A protein and the small-molecule ligand that binds it are described below.
Small molecule (SMILES): CNc1nc(Cl)nc2[nH]cnc12

Sequence of chain 1.A:
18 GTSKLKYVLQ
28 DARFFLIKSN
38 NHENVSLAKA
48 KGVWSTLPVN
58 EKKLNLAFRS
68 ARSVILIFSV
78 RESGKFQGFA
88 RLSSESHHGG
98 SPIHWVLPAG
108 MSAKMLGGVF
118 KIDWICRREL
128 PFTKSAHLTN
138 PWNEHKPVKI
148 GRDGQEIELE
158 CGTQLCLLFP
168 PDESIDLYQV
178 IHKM

Binding-site contacts:
Ligand atom C11 contacts residue SER52 of chain 1.A at 3.4 Å.
Ligand atom C02 contacts residue ASN37 of chain 1.A at 3.5 Å.
Ligand atom C08 contacts residue TRP51 of chain 1.A at 4.0 Å (hydrophobic).
Ligand atom N05 contacts residue ASP150 of chain 1.A at 4.1 Å.
Ligand atom C04 contacts residue ASN37 of chain 1.A at 3.9 Å.
Ligand atom C02 contacts residue ASN41 of chain 1.A at 3.5 Å.
Ligand atom C09 contacts residue ASN41 of chain 1.A at 4.1 Å.
Ligand atom N03 contacts residue MET108 of chain 1.A at 4.0 Å.
Ligand atom C04 contacts residue SER36 of chain 1.A at 4.0 Å.
Ligand atom N10 contacts residue TRP51 of chain 1.A at 3.4 Å.
Ligand atom N07 contacts residue SER52 of chain 1.A at 3.8 Å.
Ligand atom CL1 contacts residue ASN41 of chain 1.A at 3.1 Å.
Ligand atom C04 contacts residue MET108 of chain 1.A at 3.8 Å (hydrophobic).
Ligand atom N07 contacts residue THR53 of chain 1.A at 4.0 Å.
Ligand atom CL1 contacts residue ASN37 of chain 1.A at 3.4 Å.
Ligand atom CL1 contacts residue ASN38 of chain 1.A at 3.0 Å.
Ligand atom N07 contacts residue ASP150 of chain 1.A at 3.9 Å.
Ligand atom C06 contacts residue LYS35 of chain 1.A at 3.9 Å.
Ligand atom CL1 contacts residue PRO105 of chain 1.A at 3.7 Å.
Ligand atom N10 contacts residue LEU113 of chain 1.A at 3.8 Å.
Ligand atom C09 contacts residue SER52 of chain 1.A at 3.9 Å.
Ligand atom N05 contacts residue LYS35 of chain 1.A at 3.3 Å (salt-bridge).
Ligand atom N12 contacts residue TRP51 of chain 1.A at 4.1 Å.
Ligand atom N05 contacts residue ASN37 of chain 1.A at 3.9 Å.
Ligand atom N03 contacts residue SER36 of chain 1.A at 3.8 Å.
Ligand atom C11 contacts residue LEU113 of chain 1.A at 4.1 Å (hydrophobic).
Ligand atom C04 contacts residue LYS35 of chain 1.A at 3.8 Å.
Ligand atom N10 contacts residue SER52 of chain 1.A at 2.7 Å (h-bond).
Ligand atom CL1 contacts residue VAL103 of chain 1.A at 3.9 Å.
Ligand atom C02 contacts residue SER36 of chain 1.A at 3.6 Å.
Ligand atom N05 contacts residue MET108 of chain 1.A at 3.8 Å.
Ligand atom CL1 contacts residue SER36 of chain 1.A at 3.6 Å.
Ligand atom N12 contacts residue ASN41 of chain 1.A at 3.0 Å (h-bond).
Ligand atom C06 contacts residue ASP150 of chain 1.A at 3.1 Å.
Ligand atom C11 contacts residue TRP51 of chain 1.A at 3.6 Å (hydrophobic).
Ligand atom N12 contacts residue SER36 of chain 1.A at 3.9 Å.
Ligand atom N03 contacts residue ASN37 of chain 1.A at 3.1 Å (h-bond).
Ligand atom C11 contacts residue TRP102 of chain 1.A at 3.4 Å (hydrophobic).
Ligand atom C11 contacts residue ASN41 of chain 1.A at 3.7 Å.
Ligand atom C09 contacts residue TRP51 of chain 1.A at 3.6 Å (hydrophobic).